Binding-site contacts:
Ligand atom CL1 contacts residue TRP92 of chain 1.A at 3.4 Å.
Ligand atom C5 contacts residue PHE124 of chain 1.A at 3.8 Å (hydrophobic).
Ligand atom S1 contacts residue TRP92 of chain 1.A at 3.6 Å.
Ligand atom C3 contacts residue GLY246 of chain 1.A at 3.3 Å.
Ligand atom O1 contacts residue ILE126 of chain 1.A at 3.6 Å.
Ligand atom C19 contacts residue ARG144 of chain 1.A at 3.8 Å.
Ligand atom N3 contacts residue GLY50 of chain 1.A at 3.2 Å.
Ligand atom O1 contacts residue LEU46 of chain 1.A at 3.8 Å.
Ligand atom N3 contacts residue ASP244 of chain 1.A at 2.6 Å (salt-bridge).
Ligand atom C10 contacts residue PHE124 of chain 1.A at 3.6 Å (hydrophobic).
Ligand atom C14 contacts residue ILE134 of chain 1.A at 3.6 Å (hydrophobic).
Ligand atom C1 contacts residue GLY29 of chain 1.A at 3.1 Å.
Ligand atom C1 contacts residue GLY246 of chain 1.A at 3.9 Å.
Ligand atom O1 contacts residue TRP131 of chain 1.A at 3.9 Å.
Ligand atom C5 contacts residue TRP131 of chain 1.A at 3.5 Å (hydrophobic).
Ligand atom C9 contacts residue GLY246 of chain 1.A at 3.8 Å.
Ligand atom C1 contacts residue THR248 of chain 1.A at 3.4 Å.
Ligand atom C11 contacts residue TYR87 of chain 1.A at 3.8 Å (hydrophobic).
Ligand atom C16 contacts residue ASP244 of chain 1.A at 3.6 Å.
Ligand atom C3 contacts residue LEU46 of chain 1.A at 3.9 Å (hydrophobic).
Ligand atom C4 contacts residue LEU46 of chain 1.A at 3.9 Å (hydrophobic).
Ligand atom N3 contacts residue ASP48 of chain 1.A at 2.8 Å (salt-bridge).
Ligand atom C22 contacts residue TRP92 of chain 1.A at 3.7 Å (hydrophobic).
Ligand atom N2 contacts residue ASP244 of chain 1.A at 3.6 Å (salt-bridge).
Ligand atom C16 contacts residue GLY50 of chain 1.A at 3.7 Å.
Ligand atom C2 contacts residue GLY29 of chain 1.A at 3.8 Å.
Ligand atom C11 contacts residue PHE124 of chain 1.A at 3.3 Å (hydrophobic).
Ligand atom C16 contacts residue ASP48 of chain 1.A at 3.5 Å.
Ligand atom N1 contacts residue ASP48 of chain 1.A at 2.8 Å (salt-bridge).
Ligand atom C2 contacts residue GLN28 of chain 1.A at 3.7 Å.
Ligand atom S1 contacts residue PHE124 of chain 1.A at 3.8 Å.
Ligand atom C1 contacts residue GLN28 of chain 1.A at 3.5 Å.
Ligand atom C15 contacts residue ASP48 of chain 1.A at 3.7 Å.
Ligand atom C14 contacts residue SER51 of chain 1.A at 3.9 Å.
Ligand atom C20 contacts residue ARG144 of chain 1.A at 3.7 Å.
Ligand atom S1 contacts residue TYR87 of chain 1.A at 3.1 Å.
Ligand atom C1 contacts residue GLY27 of chain 1.A at 3.7 Å.
Ligand atom C6 contacts residue PHE124 of chain 1.A at 3.7 Å (hydrophobic).
Ligand atom N1 contacts residue SER51 of chain 1.A at 4.0 Å.
Ligand atom C14 contacts residue ASP48 of chain 1.A at 3.5 Å.

Sequence of chain 1.A:
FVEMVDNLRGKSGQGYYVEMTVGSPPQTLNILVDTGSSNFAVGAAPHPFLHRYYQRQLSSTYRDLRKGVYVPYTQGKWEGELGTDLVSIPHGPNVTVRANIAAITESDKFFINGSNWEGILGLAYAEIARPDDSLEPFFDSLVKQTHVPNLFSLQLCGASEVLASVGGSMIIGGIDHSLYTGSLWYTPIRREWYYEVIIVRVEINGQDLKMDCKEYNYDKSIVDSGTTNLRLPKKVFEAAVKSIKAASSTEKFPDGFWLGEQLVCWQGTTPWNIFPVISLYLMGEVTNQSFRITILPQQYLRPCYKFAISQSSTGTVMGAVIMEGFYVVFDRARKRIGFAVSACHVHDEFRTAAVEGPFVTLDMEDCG

A small-molecule ligand and the protein it binds are described below.
Small molecule (SMILES): [H]/N=C(\N)NC(=O)Cc1c(-c2ccc(OCCC)cc2)csc1-c1ccccc1Cl